The small molecule below binds the protein below.
Small molecule (SMILES): O=C(O)c1cc(C(=O)O)c(F)cn1

Binding-site contacts:
Ligand atom O01 contacts residue ILE410 of chain 1.A at 3.8 Å.
Ligand atom O03 contacts residue ARG359 of chain 1.A at 2.7 Å (salt-bridge).
Ligand atom C06 contacts residue TRP296 of chain 1.A at 3.7 Å (hydrophobic).
Ligand atom C02 contacts residue ASP18 of chain 1.B at 3.2 Å.
Ligand atom F11 contacts residue MET341 of chain 1.A at 3.3 Å.
Ligand atom O09 contacts residue SER339 of chain 1.A at 2.6 Å (h-bond).
Ligand atom F11 contacts residue TRP296 of chain 1.A at 3.6 Å.
Ligand atom C12 contacts residue ASP18 of chain 1.B at 3.6 Å.
Ligand atom N13 contacts residue ASP18 of chain 1.B at 2.8 Å (salt-bridge).
Ligand atom C02 contacts residue HIS361 of chain 1.A at 3.7 Å.
Ligand atom C05 contacts residue HIS361 of chain 1.A at 3.6 Å.
Ligand atom O08 contacts residue MET341 of chain 1.A at 3.5 Å.
Ligand atom C02 contacts residue PHE390 of chain 1.A at 3.8 Å (hydrophobic).
Ligand atom O09 contacts residue ARG406 of chain 1.A at 3.1 Å (salt-bridge).
Ligand atom O08 contacts residue ARG406 of chain 1.A at 2.6 Å (salt-bridge).
Ligand atom O03 contacts residue ASP18 of chain 1.B at 2.8 Å (salt-bridge).
Ligand atom F11 contacts residue VAL398 of chain 1.A at 3.4 Å.
Ligand atom O03 contacts residue MN1 of chain 1.D at 2.2 Å.
Ligand atom C10 contacts residue VAL398 of chain 1.A at 3.6 Å (hydrophobic).
Ligand atom O09 contacts residue TRP296 of chain 1.A at 3.5 Å (h-bond).
Ligand atom C12 contacts residue HIS350 of chain 1.A at 3.5 Å.
Ligand atom N13 contacts residue MN1 of chain 1.D at 2.3 Å.
Ligand atom C07 contacts residue ARG406 of chain 1.A at 3.5 Å.
Ligand atom F11 contacts residue VAL347 of chain 1.A at 3.3 Å.
Ligand atom C02 contacts residue ARG359 of chain 1.A at 3.2 Å.
Ligand atom O01 contacts residue HIS361 of chain 1.A at 2.8 Å (h-bond).
Ligand atom N13 contacts residue HIS350 of chain 1.A at 3.5 Å (h-bond).
Ligand atom O01 contacts residue ARG359 of chain 1.A at 3.3 Å.
Ligand atom C02 contacts residue MN1 of chain 1.D at 3.0 Å.
Ligand atom N13 contacts residue HIS396 of chain 1.A at 3.4 Å (h-bond).
Ligand atom O08 contacts residue VAL398 of chain 1.A at 3.7 Å.
Ligand atom C07 contacts residue SER339 of chain 1.A at 3.8 Å.
Ligand atom C12 contacts residue MN1 of chain 1.D at 3.3 Å.
Ligand atom C12 contacts residue TRP296 of chain 1.A at 3.5 Å (hydrophobic).
Ligand atom C04 contacts residue ASP18 of chain 1.B at 3.2 Å.
Ligand atom C10 contacts residue TRP296 of chain 1.A at 3.5 Å (hydrophobic).
Ligand atom O03 contacts residue HIS396 of chain 1.A at 3.3 Å (h-bond).
Ligand atom O01 contacts residue PHE390 of chain 1.A at 3.7 Å.
Ligand atom O09 contacts residue ILE408 of chain 1.A at 3.7 Å.
Ligand atom C04 contacts residue MN1 of chain 1.D at 3.0 Å.

Sequence of chain 1.A:
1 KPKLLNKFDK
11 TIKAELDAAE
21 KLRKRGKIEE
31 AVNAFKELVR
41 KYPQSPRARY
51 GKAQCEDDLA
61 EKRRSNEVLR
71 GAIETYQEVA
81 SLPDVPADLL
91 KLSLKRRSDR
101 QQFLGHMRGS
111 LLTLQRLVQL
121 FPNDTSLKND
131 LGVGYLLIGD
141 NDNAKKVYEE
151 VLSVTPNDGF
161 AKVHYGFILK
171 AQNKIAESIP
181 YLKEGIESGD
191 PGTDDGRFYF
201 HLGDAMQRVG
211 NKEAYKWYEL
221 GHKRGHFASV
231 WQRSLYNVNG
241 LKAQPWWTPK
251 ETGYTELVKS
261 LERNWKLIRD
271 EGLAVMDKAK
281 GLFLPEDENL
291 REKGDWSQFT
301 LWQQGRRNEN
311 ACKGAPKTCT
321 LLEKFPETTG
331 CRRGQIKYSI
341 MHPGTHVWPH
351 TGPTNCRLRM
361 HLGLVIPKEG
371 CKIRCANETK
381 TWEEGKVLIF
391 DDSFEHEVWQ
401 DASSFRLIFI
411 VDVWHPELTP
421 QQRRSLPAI

Sequence of chain 1.B:
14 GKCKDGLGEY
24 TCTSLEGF